Binding-site contacts:
Ligand atom C5 contacts residue TRP149 of chain 1.E at 4.0 Å (hydrophobic).
Ligand atom O7 contacts residue ARG157 of chain 1.E at 2.8 Å (salt-bridge).
Ligand atom C6 contacts residue FE1 of chain 1.U at 4.1 Å.
Ligand atom O7 contacts residue HIS162 of chain 1.E at 3.6 Å.
Ligand atom C1 contacts residue HIS162 of chain 1.E at 4.4 Å.
Ligand atom O8 contacts residue FE1 of chain 1.U at 2.1 Å.
Ligand atom C4 contacts residue TYR147 of chain 1.E at 3.5 Å (hydrophobic).
Ligand atom C1 contacts residue FE1 of chain 1.U at 2.8 Å.
Ligand atom C3 contacts residue PRO15 of chain 1.D at 3.3 Å (hydrophobic).
Ligand atom O7 contacts residue TYR108 of chain 1.E at 3.7 Å.
Ligand atom C2 contacts residue TYR16 of chain 1.D at 4.0 Å (hydrophobic).
Ligand atom C2 contacts residue PRO15 of chain 1.D at 3.9 Å (hydrophobic).
Ligand atom C1 contacts residue ARG157 of chain 1.E at 3.9 Å.
Ligand atom O8 contacts residue HIS162 of chain 1.E at 3.2 Å (h-bond).
Ligand atom C3 contacts residue TYR108 of chain 1.E at 4.5 Å (hydrophobic).
Ligand atom C1 contacts residue TYR108 of chain 1.E at 4.2 Å (hydrophobic).
Ligand atom O7 contacts residue FE1 of chain 1.U at 2.0 Å.
Ligand atom O8 contacts residue HIS160 of chain 1.E at 4.2 Å.
Ligand atom O7 contacts residue HIS160 of chain 1.E at 2.9 Å (h-bond).
Ligand atom C4 contacts residue PRO15 of chain 1.D at 3.4 Å (hydrophobic).
Ligand atom O8 contacts residue PRO15 of chain 1.D at 4.4 Å.
Ligand atom F9 contacts residue PRO15 of chain 1.D at 3.0 Å.
Ligand atom C5 contacts residue TYR147 of chain 1.E at 3.6 Å (hydrophobic).
Ligand atom C1 contacts residue TYR147 of chain 1.E at 4.2 Å (hydrophobic).
Ligand atom C2 contacts residue HIS162 of chain 1.E at 4.2 Å.
Ligand atom C4 contacts residue TYR16 of chain 1.D at 3.8 Å (hydrophobic).
Ligand atom C2 contacts residue TYR108 of chain 1.E at 3.9 Å (hydrophobic).
Ligand atom F9 contacts residue TYR147 of chain 1.E at 3.7 Å.
Ligand atom C3 contacts residue FE1 of chain 1.U at 4.1 Å.
Ligand atom O8 contacts residue TYR16 of chain 1.D at 3.8 Å.
Ligand atom O8 contacts residue TYR108 of chain 1.E at 3.1 Å (h-bond).
Ligand atom C3 contacts residue TYR16 of chain 1.D at 3.3 Å (hydrophobic).
Ligand atom C6 contacts residue ARG157 of chain 1.E at 3.6 Å.
Ligand atom C3 contacts residue TYR147 of chain 1.E at 4.0 Å (hydrophobic).
Ligand atom C5 contacts residue PRO15 of chain 1.D at 4.3 Å (hydrophobic).
Ligand atom C2 contacts residue FE1 of chain 1.U at 2.8 Å.
Ligand atom C1 contacts residue HIS160 of chain 1.E at 4.2 Å.
Ligand atom F9 contacts residue TYR16 of chain 1.D at 3.5 Å.
Ligand atom C6 contacts residue TYR147 of chain 1.E at 3.9 Å (hydrophobic).

Sequence of chain 1.E:
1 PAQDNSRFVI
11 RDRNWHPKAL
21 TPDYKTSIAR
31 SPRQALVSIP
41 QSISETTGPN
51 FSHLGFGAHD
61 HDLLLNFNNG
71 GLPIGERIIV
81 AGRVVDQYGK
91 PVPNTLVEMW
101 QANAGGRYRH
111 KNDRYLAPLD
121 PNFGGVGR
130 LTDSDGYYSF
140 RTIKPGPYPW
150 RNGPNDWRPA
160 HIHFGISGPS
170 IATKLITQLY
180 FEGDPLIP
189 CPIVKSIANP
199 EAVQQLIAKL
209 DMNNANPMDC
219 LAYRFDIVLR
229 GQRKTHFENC

This protein binds this small molecule.
Small molecule (SMILES): Oc1ccc(F)cc1O

Sequence of chain 1.D:
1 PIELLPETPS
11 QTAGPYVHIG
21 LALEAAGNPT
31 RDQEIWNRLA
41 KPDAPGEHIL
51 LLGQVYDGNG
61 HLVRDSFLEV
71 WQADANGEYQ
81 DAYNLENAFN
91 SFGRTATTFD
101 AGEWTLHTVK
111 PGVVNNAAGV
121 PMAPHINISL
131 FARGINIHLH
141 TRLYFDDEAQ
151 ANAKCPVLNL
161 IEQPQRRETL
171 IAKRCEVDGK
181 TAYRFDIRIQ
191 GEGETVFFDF